Binding-site contacts:
Ligand atom N10 contacts residue VAL45 of chain 1.A at 4.0 Å.
Ligand atom C13 contacts residue TYR55 of chain 1.A at 3.6 Å (hydrophobic).
Ligand atom C19 contacts residue TRP39 of chain 1.A at 3.9 Å (hydrophobic).
Ligand atom C12 contacts residue VAL45 of chain 1.A at 4.1 Å (hydrophobic).
Ligand atom C04 contacts residue LEU50 of chain 1.A at 4.2 Å (hydrophobic).
Ligand atom C20 contacts residue TRP39 of chain 1.A at 4.1 Å (hydrophobic).
Ligand atom C19 contacts residue LEU50 of chain 1.A at 3.6 Å (hydrophobic).
Ligand atom C18 contacts residue LEU50 of chain 1.A at 3.5 Å (hydrophobic).
Ligand atom C20 contacts residue LYS49 of chain 1.A at 4.0 Å.
Ligand atom C18 contacts residue TRP39 of chain 1.A at 3.9 Å (hydrophobic).
Ligand atom C15 contacts residue LEU50 of chain 1.A at 3.4 Å (hydrophobic).
Ligand atom C04 contacts residue ILE104 of chain 1.A at 4.0 Å (hydrophobic).
Ligand atom C09 contacts residue ILE104 of chain 1.A at 3.9 Å (hydrophobic).
Ligand atom C16 contacts residue ASN98 of chain 1.A at 4.0 Å.
Ligand atom O11 contacts residue ASN98 of chain 1.A at 3.0 Å (h-bond).
Ligand atom C13 contacts residue VAL45 of chain 1.A at 4.1 Å (hydrophobic).
Ligand atom C15 contacts residue TRP39 of chain 1.A at 4.1 Å (hydrophobic).
Ligand atom C06 contacts residue PRO40 of chain 1.A at 3.2 Å (hydrophobic).
Ligand atom C14 contacts residue ASN98 of chain 1.A at 3.9 Å.
Ligand atom C13 contacts residue LEU52 of chain 1.A at 3.7 Å (hydrophobic).
Ligand atom O11 contacts residue CYS94 of chain 1.A at 3.9 Å.
Ligand atom C02 contacts residue PRO40 of chain 1.A at 4.2 Å (hydrophobic).
Ligand atom C02 contacts residue LEU50 of chain 1.A at 3.8 Å (hydrophobic).
Ligand atom C13 contacts residue TYR97 of chain 1.A at 3.7 Å (hydrophobic).
Ligand atom N10 contacts residue ILE104 of chain 1.A at 3.8 Å.
Ligand atom C01 contacts residue PRO40 of chain 1.A at 3.5 Å (hydrophobic).
Ligand atom O11 contacts residue TYR55 of chain 1.A at 3.8 Å.
Ligand atom C20 contacts residue LEU50 of chain 1.A at 3.5 Å (hydrophobic).
Ligand atom C05 contacts residue ILE104 of chain 1.A at 3.8 Å (hydrophobic).
Ligand atom C09 contacts residue ASN98 of chain 1.A at 3.8 Å.
Ligand atom C13 contacts residue LEU50 of chain 1.A at 4.1 Å (hydrophobic).
Ligand atom C03 contacts residue LEU50 of chain 1.A at 3.6 Å (hydrophobic).
Ligand atom C08 contacts residue ASN98 of chain 1.A at 3.7 Å.
Ligand atom C08 contacts residue TYR97 of chain 1.A at 3.8 Å (hydrophobic).
Ligand atom C12 contacts residue ILE104 of chain 1.A at 4.0 Å (hydrophobic).
Ligand atom C14 contacts residue ILE104 of chain 1.A at 3.8 Å (hydrophobic).
Ligand atom O11 contacts residue TYR97 of chain 1.A at 4.0 Å.
Ligand atom N21 contacts residue LEU50 of chain 1.A at 3.3 Å.
Ligand atom N07 contacts residue ILE104 of chain 1.A at 4.0 Å.
Ligand atom C12 contacts residue PHE41 of chain 1.A at 3.6 Å (hydrophobic).

The small molecule below binds the protein below.
Small molecule (SMILES): C[C@@H]1C(=O)N(C)c2ccc(-c3ccc[nH]3)cc2N1C1CC1

Sequence of chain 1.A:
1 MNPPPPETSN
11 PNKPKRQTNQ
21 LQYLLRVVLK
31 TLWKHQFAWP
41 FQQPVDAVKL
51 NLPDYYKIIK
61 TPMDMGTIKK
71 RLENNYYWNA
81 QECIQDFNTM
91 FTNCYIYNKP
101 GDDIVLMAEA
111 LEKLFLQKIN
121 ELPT